Binding-site contacts:
Ligand atom O3P contacts residue TYR28 of chain 1.A at 2.7 Å (h-bond).
Ligand atom P2 contacts residue ARG284 of chain 1.A at 3.3 Å.
Ligand atom O2 contacts residue GLY29 of chain 1.A at 3.1 Å.
Ligand atom O4P contacts residue TYR206 of chain 1.A at 2.4 Å (h-bond).
Ligand atom O5 contacts residue TYR206 of chain 1.A at 3.4 Å (h-bond).
Ligand atom C41 contacts residue PHE265 of chain 1.A at 3.5 Å (hydrophobic).
Ligand atom C1 contacts residue TYR28 of chain 1.A at 3.5 Å (hydrophobic).
Ligand atom O1 contacts residue TYR28 of chain 1.A at 2.8 Å (h-bond).
Ligand atom P2 contacts residue TYR206 of chain 1.A at 3.6 Å.
Ligand atom O5 contacts residue TYR28 of chain 1.A at 3.6 Å (h-bond).
Ligand atom N11 contacts residue PHE265 of chain 1.A at 3.4 Å.
Ligand atom C51 contacts residue PHE265 of chain 1.A at 3.4 Å (hydrophobic).
Ligand atom O1P contacts residue GLU286 of chain 1.A at 2.7 Å (salt-bridge).
Ligand atom C6 contacts residue ASP26 of chain 1.A at 3.2 Å.
Ligand atom C5 contacts residue TYR206 of chain 1.A at 3.2 Å (hydrophobic).
Ligand atom O2P contacts residue ASP287 of chain 1.A at 3.3 Å (salt-bridge).
Ligand atom C5A contacts residue PHE271 of chain 1.A at 3.6 Å (hydrophobic).
Ligand atom O3' contacts residue ASP287 of chain 1.A at 3.2 Å (salt-bridge).
Ligand atom OPP contacts residue ARG284 of chain 1.A at 3.5 Å (salt-bridge).
Ligand atom O4P contacts residue ARG284 of chain 1.A at 2.5 Å (salt-bridge).
Ligand atom O1P contacts residue ASP287 of chain 1.A at 3.0 Å (salt-bridge).
Ligand atom O3P contacts residue ARG284 of chain 1.A at 2.8 Å (salt-bridge).
Ligand atom O2 contacts residue TYR28 of chain 1.A at 3.2 Å (h-bond).
Ligand atom P contacts residue GLU286 of chain 1.A at 3.6 Å.
Ligand atom OPP contacts residue GLY285 of chain 1.A at 3.4 Å.
Ligand atom O2P contacts residue SER288 of chain 1.A at 2.6 Å (h-bond).
Ligand atom O21 contacts residue GLN268 of chain 1.A at 3.6 Å.
Ligand atom O1P contacts residue GLY29 of chain 1.A at 3.3 Å.
Ligand atom O3' contacts residue GLN268 of chain 1.A at 2.7 Å (h-bond).
Ligand atom O5' contacts residue GLY29 of chain 1.A at 3.3 Å.
Ligand atom C61 contacts residue PHE265 of chain 1.A at 3.5 Å (hydrophobic).
Ligand atom P2 contacts residue TYR28 of chain 1.A at 3.4 Å.
Ligand atom C21 contacts residue PHE265 of chain 1.A at 3.5 Å (hydrophobic).
Ligand atom O1 contacts residue GLY29 of chain 1.A at 3.5 Å.
Ligand atom O2 contacts residue ASP30 of chain 1.A at 3.5 Å (salt-bridge).
Ligand atom N31 contacts residue PHE265 of chain 1.A at 3.5 Å.
Ligand atom C3' contacts residue ASP287 of chain 1.A at 3.5 Å.
Ligand atom O2P contacts residue ARG284 of chain 1.A at 3.5 Å (salt-bridge).
Ligand atom C1 contacts residue TYR206 of chain 1.A at 3.5 Å (hydrophobic).
Ligand atom C51 contacts residue PHE271 of chain 1.A at 3.6 Å (hydrophobic).

Sequence of chain 1.A:
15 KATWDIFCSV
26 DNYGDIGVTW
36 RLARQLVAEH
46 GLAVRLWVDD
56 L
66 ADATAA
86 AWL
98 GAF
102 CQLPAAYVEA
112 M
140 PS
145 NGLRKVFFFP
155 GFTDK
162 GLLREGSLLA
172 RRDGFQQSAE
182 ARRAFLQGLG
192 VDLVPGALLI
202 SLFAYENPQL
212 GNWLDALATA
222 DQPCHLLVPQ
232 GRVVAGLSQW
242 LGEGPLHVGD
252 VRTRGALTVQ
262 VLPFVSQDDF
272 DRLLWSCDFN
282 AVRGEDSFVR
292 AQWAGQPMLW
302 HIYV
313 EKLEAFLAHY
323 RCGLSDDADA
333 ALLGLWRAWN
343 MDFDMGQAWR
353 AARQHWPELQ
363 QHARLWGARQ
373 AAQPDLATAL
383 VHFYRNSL

The small molecule below binds the protein below.
Small molecule (SMILES): Cc1cn([C@H]2C[C@H](O)[C@@H](CO[P](=O)(O)O[P](=O)(O)O[C@H]3O[C@@H](C)[C@H](O)[C@@H](O)[C@H]3O)O2)c(=O)[nH]c1=O